A protein and the small-molecule ligand that binds it are described below.
Small molecule (SMILES): CC(=O)N[C@H]1[C@H](O[C@H]2[C@H](O)[C@@H](NC(C)=O)CO[C@@H]2CO[C@@H]2O[C@@H](C)[C@@H](O)[C@@H](O)[C@@H]2O)O[C@H](CO)[C@@H](O[C@@H]2O[C@H](CO)[C@@H](O)[C@H](O)[C@@H]2O)[C@@H]1O

Binding-site contacts:
Ligand atom C2 contacts residue ASN6 of chain 1.A at 2.5 Å.
Ligand atom C1 contacts residue ASN6 of chain 1.A at 1.5 Å.
Ligand atom C6 contacts residue SER29 of chain 1.B at 3.6 Å.
Ligand atom C6 contacts residue LYS143 of chain 1.B at 3.7 Å.
Ligand atom O4 contacts residue LYS143 of chain 1.B at 3.8 Å.
Ligand atom C3 contacts residue ASN6 of chain 1.A at 3.8 Å.
Ligand atom C6 contacts residue ASN6 of chain 1.A at 4.4 Å.
Ligand atom O5 contacts residue ASN6 of chain 1.A at 2.3 Å (h-bond).
Ligand atom C6 contacts residue SER29 of chain 1.B at 3.8 Å.
Ligand atom C5 contacts residue ASN6 of chain 1.A at 3.6 Å.
Ligand atom C7 contacts residue ASN6 of chain 1.A at 3.1 Å.
Ligand atom C8 contacts residue ASN6 of chain 1.A at 4.5 Å.
Ligand atom O6 contacts residue SER29 of chain 1.B at 4.4 Å.
Ligand atom C5 contacts residue ASN6 of chain 1.A at 4.4 Å.
Ligand atom C5 contacts residue SER29 of chain 1.B at 4.2 Å.
Ligand atom C1 contacts residue SER29 of chain 1.B at 4.4 Å.
Ligand atom C4 contacts residue ASN6 of chain 1.A at 4.2 Å.
Ligand atom O5 contacts residue SER29 of chain 1.B at 4.0 Å.
Ligand atom N2 contacts residue ASN6 of chain 1.A at 3.0 Å (h-bond).
Ligand atom O5 contacts residue SER29 of chain 1.B at 3.3 Å (h-bond).
Ligand atom O7 contacts residue ASN6 of chain 1.A at 2.6 Å (h-bond).

Sequence of chain 1.B:
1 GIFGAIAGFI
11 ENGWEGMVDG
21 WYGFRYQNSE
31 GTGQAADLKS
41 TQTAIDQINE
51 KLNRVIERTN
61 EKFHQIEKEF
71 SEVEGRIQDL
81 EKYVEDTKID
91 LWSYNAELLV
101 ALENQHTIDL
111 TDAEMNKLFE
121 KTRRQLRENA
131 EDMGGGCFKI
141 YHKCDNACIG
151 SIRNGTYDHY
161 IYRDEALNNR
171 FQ

Sequence of chain 1.A:
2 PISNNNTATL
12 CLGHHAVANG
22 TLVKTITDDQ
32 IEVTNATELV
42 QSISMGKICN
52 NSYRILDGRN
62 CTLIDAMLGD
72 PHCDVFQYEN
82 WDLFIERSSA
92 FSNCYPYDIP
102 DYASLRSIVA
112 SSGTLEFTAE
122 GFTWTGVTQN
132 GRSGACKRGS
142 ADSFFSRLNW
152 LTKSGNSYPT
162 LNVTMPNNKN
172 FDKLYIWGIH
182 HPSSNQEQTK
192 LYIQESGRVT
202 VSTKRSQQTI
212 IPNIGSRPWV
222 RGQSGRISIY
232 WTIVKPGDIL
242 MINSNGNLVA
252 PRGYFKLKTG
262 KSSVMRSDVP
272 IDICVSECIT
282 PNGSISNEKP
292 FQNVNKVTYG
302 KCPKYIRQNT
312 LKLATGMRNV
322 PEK